Binding-site contacts:
Ligand atom OP2 contacts residue DC1 of chain 7.H at 2.0 Å.
Ligand atom P contacts residue ARG425 of chain 8.A at 3.5 Å.
Ligand atom C2 contacts residue PHE212 of chain 7.A at 3.8 Å (hydrophobic).
Ligand atom OP2 contacts residue ARG425 of chain 8.A at 3.8 Å.
Ligand atom O5' contacts residue ARG425 of chain 8.A at 2.8 Å.
Ligand atom C2 contacts residue ARG425 of chain 8.A at 3.1 Å.
Ligand atom O4' contacts residue PHE212 of chain 7.A at 3.4 Å.
Ligand atom C5' contacts residue TYR31 of chain 7.C at 2.9 Å (hydrophobic).
Ligand atom C4 contacts residue GLU208 of chain 7.A at 3.4 Å.
Ligand atom O5' contacts residue TYR31 of chain 7.C at 3.4 Å (h-bond).
Ligand atom N3 contacts residue ARG425 of chain 8.A at 3.1 Å (salt-bridge).
Ligand atom P contacts residue DC1 of chain 7.H at 2.5 Å.
Ligand atom N1 contacts residue GLU208 of chain 7.A at 1.5 Å (salt-bridge).
Ligand atom O3' contacts residue ARG28 of chain 7.C at 3.5 Å (salt-bridge).
Ligand atom O5' contacts residue ARG28 of chain 7.C at 3.4 Å.
Ligand atom C1' contacts residue DC1 of chain 7.E at 3.6 Å.
Ligand atom OP2 contacts residue THR423 of chain 8.A at 2.9 Å.
Ligand atom C1' contacts residue ALA27 of chain 7.C at 3.8 Å (hydrophobic).
Ligand atom C5' contacts residue ARG28 of chain 7.C at 3.1 Å.
Ligand atom C4 contacts residue ARG425 of chain 8.A at 3.6 Å.
Ligand atom O5' contacts residue DC1 of chain 7.H at 2.6 Å.
Ligand atom C6 contacts residue GLU208 of chain 7.A at 2.6 Å.
Ligand atom OP1 contacts residue GLY34 of chain 7.C at 3.8 Å.
Ligand atom N1 contacts residue ARG425 of chain 8.A at 3.6 Å (salt-bridge).
Ligand atom C3' contacts residue DC1 of chain 7.E at 2.9 Å.
Ligand atom N3 contacts residue GLU208 of chain 7.A at 2.7 Å (salt-bridge).
Ligand atom C1' contacts residue PHE212 of chain 7.A at 3.5 Å (hydrophobic).
Ligand atom N3 contacts residue PHE212 of chain 7.A at 2.9 Å.
Ligand atom C5' contacts residue DC1 of chain 7.H at 2.3 Å.
Ligand atom O3' contacts residue THR423 of chain 8.A at 3.8 Å.
Ligand atom O4' contacts residue ARG425 of chain 8.A at 3.7 Å.
Ligand atom C5 contacts residue GLU208 of chain 7.A at 3.4 Å.
Ligand atom OP1 contacts residue ARG28 of chain 7.C at 3.2 Å (salt-bridge).
Ligand atom O3' contacts residue ARG425 of chain 8.A at 3.8 Å.
Ligand atom C2 contacts residue GLU208 of chain 7.A at 1.6 Å.
Ligand atom C4' contacts residue DC1 of chain 7.H at 2.8 Å.
Ligand atom O3' contacts residue DC1 of chain 7.E at 3.3 Å.
Ligand atom C2' contacts residue DC1 of chain 7.E at 2.2 Å.
Ligand atom OP2 contacts residue ASP426 of chain 8.A at 2.8 Å (salt-bridge).
Ligand atom N6 contacts residue GLU208 of chain 7.A at 3.4 Å (salt-bridge).

Sequence of chain 7.A:
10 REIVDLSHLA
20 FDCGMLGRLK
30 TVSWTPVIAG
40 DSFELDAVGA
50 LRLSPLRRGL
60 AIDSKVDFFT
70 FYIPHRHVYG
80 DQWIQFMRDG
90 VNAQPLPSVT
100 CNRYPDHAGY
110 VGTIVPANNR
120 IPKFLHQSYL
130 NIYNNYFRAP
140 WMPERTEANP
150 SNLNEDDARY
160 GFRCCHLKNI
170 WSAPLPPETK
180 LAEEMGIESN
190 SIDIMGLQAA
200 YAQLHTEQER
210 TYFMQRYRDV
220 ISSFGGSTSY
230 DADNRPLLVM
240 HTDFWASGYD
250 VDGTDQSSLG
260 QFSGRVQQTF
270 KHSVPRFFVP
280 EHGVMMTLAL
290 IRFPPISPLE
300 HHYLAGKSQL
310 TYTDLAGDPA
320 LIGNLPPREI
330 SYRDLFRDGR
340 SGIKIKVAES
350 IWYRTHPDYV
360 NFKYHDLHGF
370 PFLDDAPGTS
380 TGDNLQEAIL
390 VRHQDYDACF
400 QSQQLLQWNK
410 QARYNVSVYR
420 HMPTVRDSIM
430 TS

Sequence of chain 7.C:
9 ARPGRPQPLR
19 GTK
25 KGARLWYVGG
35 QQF

This protein binds this small molecule.
Small molecule (SMILES): Nc1ncnc2c1N1CN2[C@H]2C[C@]3(OP3(O)(O)OC[C@H]3OCC[C@@H]3O[P](=O)(O)OC[C@H]3O[C@@H]1C[C@@H]3O)[C@@H](CO[P](=O)(O)O[C@H]1CCO[C@@H]1COP(=O)=O)O2

Sequence of chain 8.A:
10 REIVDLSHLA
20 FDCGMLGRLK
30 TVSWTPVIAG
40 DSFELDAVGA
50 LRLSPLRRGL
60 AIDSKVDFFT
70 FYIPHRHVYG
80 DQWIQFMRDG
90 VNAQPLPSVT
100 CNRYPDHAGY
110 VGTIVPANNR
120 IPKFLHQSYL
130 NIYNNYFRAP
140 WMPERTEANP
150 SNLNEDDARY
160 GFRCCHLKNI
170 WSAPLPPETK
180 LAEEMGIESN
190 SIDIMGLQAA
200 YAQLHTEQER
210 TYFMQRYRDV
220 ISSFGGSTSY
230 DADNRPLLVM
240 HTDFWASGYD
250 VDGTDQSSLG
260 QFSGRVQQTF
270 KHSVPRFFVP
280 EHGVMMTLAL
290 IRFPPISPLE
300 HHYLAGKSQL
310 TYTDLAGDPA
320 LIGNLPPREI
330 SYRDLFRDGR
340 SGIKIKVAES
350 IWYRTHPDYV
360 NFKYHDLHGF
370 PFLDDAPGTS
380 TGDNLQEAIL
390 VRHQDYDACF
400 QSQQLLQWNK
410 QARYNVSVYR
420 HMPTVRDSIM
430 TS